This small molecule binds to this protein.
Small molecule (SMILES): CC(=O)N[C@@H]1[C@@H](O)[C@H](O)[C@@H](CO)O[C@H]1O

Binding-site contacts:
Ligand atom C2 contacts residue ASN28 of chain 1.A at 2.4 Å.
Ligand atom O6 contacts residue ALA29 of chain 1.A at 4.1 Å.
Ligand atom C6 contacts residue THR30 of chain 1.A at 4.4 Å.
Ligand atom C6 contacts residue ALA29 of chain 1.A at 3.8 Å (hydrophobic).
Ligand atom N2 contacts residue ASN28 of chain 1.A at 2.8 Å (h-bond).
Ligand atom C5 contacts residue ALA29 of chain 1.A at 4.1 Å (hydrophobic).
Ligand atom O7 contacts residue ASN28 of chain 1.A at 3.5 Å (h-bond).
Ligand atom C3 contacts residue ASN28 of chain 1.A at 3.8 Å.
Ligand atom C1 contacts residue ALA29 of chain 1.A at 4.3 Å (hydrophobic).
Ligand atom C7 contacts residue ASN28 of chain 1.A at 3.3 Å.
Ligand atom C5 contacts residue ASN28 of chain 1.A at 3.7 Å.
Ligand atom C1 contacts residue ASN28 of chain 1.A at 1.4 Å.
Ligand atom C8 contacts residue ASN28 of chain 1.A at 4.4 Å.
Ligand atom O5 contacts residue THR30 of chain 1.A at 4.4 Å.
Ligand atom O5 contacts residue ASN28 of chain 1.A at 2.5 Å (h-bond).
Ligand atom O5 contacts residue ALA29 of chain 1.A at 3.4 Å (h-bond).
Ligand atom C4 contacts residue ASN28 of chain 1.A at 4.3 Å.

Sequence of chain 1.A:
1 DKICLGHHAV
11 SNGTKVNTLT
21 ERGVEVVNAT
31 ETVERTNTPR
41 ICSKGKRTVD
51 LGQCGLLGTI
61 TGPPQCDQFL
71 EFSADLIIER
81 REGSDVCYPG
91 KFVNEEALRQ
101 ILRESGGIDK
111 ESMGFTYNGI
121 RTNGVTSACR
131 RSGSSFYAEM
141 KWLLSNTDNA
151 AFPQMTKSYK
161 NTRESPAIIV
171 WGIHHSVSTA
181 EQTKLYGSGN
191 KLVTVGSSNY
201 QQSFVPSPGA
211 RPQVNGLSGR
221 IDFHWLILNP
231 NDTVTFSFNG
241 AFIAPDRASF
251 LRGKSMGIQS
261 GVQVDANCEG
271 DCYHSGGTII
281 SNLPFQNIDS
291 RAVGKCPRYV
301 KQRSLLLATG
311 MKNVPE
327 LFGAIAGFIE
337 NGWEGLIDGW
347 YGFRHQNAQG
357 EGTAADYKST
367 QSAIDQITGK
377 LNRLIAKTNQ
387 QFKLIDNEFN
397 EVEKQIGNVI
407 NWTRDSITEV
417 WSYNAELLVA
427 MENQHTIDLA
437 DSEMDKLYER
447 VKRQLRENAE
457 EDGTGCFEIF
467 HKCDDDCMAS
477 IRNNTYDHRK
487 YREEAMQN